Sequence of chain 2.B:
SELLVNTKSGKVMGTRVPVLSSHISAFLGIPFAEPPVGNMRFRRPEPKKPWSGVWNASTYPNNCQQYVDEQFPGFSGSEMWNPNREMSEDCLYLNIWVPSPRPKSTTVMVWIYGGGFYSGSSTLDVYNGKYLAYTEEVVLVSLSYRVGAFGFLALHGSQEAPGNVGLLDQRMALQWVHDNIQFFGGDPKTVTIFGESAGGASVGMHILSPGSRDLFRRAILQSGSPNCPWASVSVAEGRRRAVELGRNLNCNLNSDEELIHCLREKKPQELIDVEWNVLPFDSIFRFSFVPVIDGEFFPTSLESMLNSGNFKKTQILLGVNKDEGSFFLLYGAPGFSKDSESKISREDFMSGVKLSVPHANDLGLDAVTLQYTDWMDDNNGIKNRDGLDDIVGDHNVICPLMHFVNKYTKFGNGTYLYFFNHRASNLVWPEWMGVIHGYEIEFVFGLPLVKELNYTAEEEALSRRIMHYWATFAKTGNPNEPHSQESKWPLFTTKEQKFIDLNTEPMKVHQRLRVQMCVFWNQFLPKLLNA

Binding-site contacts:
Ligand atom O5 contacts residue SER61 of chain 2.B at 3.0 Å (h-bond).
Ligand atom C8 contacts residue ASN59 of chain 2.B at 3.9 Å.
Ligand atom C4 contacts residue ASN59 of chain 2.B at 4.3 Å.
Ligand atom C7 contacts residue ASN59 of chain 2.B at 3.6 Å.
Ligand atom C5 contacts residue ASN59 of chain 2.B at 3.7 Å.
Ligand atom O5 contacts residue ASN59 of chain 2.B at 2.4 Å (h-bond).
Ligand atom C1 contacts residue ASN59 of chain 2.B at 1.4 Å.
Ligand atom O7 contacts residue ASN59 of chain 2.B at 4.4 Å.
Ligand atom C5 contacts residue SER61 of chain 2.B at 3.1 Å.
Ligand atom C2 contacts residue ASN59 of chain 2.B at 2.5 Å.
Ligand atom C1 contacts residue SER61 of chain 2.B at 3.5 Å.
Ligand atom N2 contacts residue ASN59 of chain 2.B at 2.9 Å (h-bond).
Ligand atom O6 contacts residue THR62 of chain 2.B at 4.4 Å.
Ligand atom C6 contacts residue SER61 of chain 2.B at 3.5 Å.
Ligand atom C6 contacts residue THR62 of chain 2.B at 3.8 Å.
Ligand atom C3 contacts residue ASN59 of chain 2.B at 3.8 Å.

The small molecule below binds the protein below.
Small molecule (SMILES): CC(=O)N[C@@H]1[C@@H](O)[C@H](O)[C@@H](CO)O[C@H]1O